Sequence of chain 1.D:
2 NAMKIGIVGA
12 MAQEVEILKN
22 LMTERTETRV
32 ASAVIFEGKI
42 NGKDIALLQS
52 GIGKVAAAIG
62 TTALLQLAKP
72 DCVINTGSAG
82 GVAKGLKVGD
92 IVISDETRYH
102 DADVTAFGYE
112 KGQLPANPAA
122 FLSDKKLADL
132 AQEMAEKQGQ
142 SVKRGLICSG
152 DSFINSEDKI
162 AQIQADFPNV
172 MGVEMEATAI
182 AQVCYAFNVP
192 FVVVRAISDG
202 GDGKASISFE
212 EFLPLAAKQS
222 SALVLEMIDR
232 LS

Binding-site contacts:
Ligand atom SD contacts residue MET176 of chain 1.C at 4.2 Å.
Ligand atom OXT contacts residue PHE210 of chain 1.C at 3.8 Å.
Ligand atom SD contacts residue ILE53 of chain 1.C at 4.0 Å.
Ligand atom N contacts residue MET12 of chain 1.C at 4.3 Å.
Ligand atom SD contacts residue PHE210 of chain 1.C at 4.2 Å.
Ligand atom CB contacts residue PHE210 of chain 1.C at 3.9 Å (hydrophobic).
Ligand atom CG contacts residue ILE53 of chain 1.C at 3.8 Å (hydrophobic).
Ligand atom CA contacts residue TYR110 of chain 1.D at 4.0 Å (hydrophobic).
Ligand atom N contacts residue ILE53 of chain 1.C at 3.4 Å.
Ligand atom OXT contacts residue MET12 of chain 1.C at 3.9 Å.
Ligand atom SD contacts residue PHE154 of chain 1.C at 3.9 Å.
Ligand atom O contacts residue TYR110 of chain 1.D at 3.9 Å.
Ligand atom CA contacts residue ILE53 of chain 1.C at 4.4 Å (hydrophobic).
Ligand atom C contacts residue TYR110 of chain 1.D at 4.4 Å (hydrophobic).
Ligand atom CB contacts residue MET12 of chain 1.C at 4.4 Å (hydrophobic).
Ligand atom CB contacts residue PHE108 of chain 1.D at 3.8 Å (hydrophobic).
Ligand atom N contacts residue PRO116 of chain 1.D at 4.3 Å.
Ligand atom O contacts residue PHE108 of chain 1.D at 4.3 Å.
Ligand atom CG contacts residue PHE108 of chain 1.D at 3.7 Å (hydrophobic).
Ligand atom CA contacts residue PHE108 of chain 1.D at 4.2 Å (hydrophobic).
Ligand atom CB contacts residue ILE53 of chain 1.C at 4.2 Å (hydrophobic).
Ligand atom SD contacts residue PHE108 of chain 1.D at 4.5 Å.
Ligand atom C contacts residue PHE108 of chain 1.D at 4.3 Å (hydrophobic).
Ligand atom N contacts residue TYR110 of chain 1.D at 3.5 Å (h-bond).
Ligand atom CG contacts residue VAL105 of chain 1.D at 3.9 Å (hydrophobic).

Sequence of chain 1.C:
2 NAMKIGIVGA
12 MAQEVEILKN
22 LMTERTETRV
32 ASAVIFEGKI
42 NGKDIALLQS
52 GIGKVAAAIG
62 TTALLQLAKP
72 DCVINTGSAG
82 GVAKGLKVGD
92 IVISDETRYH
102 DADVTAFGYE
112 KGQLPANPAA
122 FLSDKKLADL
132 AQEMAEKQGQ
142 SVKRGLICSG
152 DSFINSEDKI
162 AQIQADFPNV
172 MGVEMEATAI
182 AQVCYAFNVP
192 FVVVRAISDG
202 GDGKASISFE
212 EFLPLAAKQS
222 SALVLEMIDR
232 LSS

A protein and the small-molecule ligand that binds it are described below.
Small molecule (SMILES): N[C@@H](CCS)C(=O)O